A protein and the small-molecule ligand that binds it are described below.
Small molecule (SMILES): CC(=O)N[C@H]1[C@H](O[C@H]2[C@H](O)[C@@H](NC(C)=O)CO[C@@H]2CO)O[C@H](CO)[C@@H](O[C@H]2O[C@H](CO)[C@@H](O)[C@H](O)[C@@H]2O)[C@@H]1O

Binding-site contacts:
Ligand atom O7 contacts residue ASN1134 of chain 1.C at 2.9 Å (h-bond).
Ligand atom C5 contacts residue ASN1134 of chain 1.C at 3.6 Å.
Ligand atom C2 contacts residue ASN1134 of chain 1.C at 2.3 Å.
Ligand atom N2 contacts residue ASN1134 of chain 1.C at 2.8 Å (h-bond).
Ligand atom C3 contacts residue ASN1134 of chain 1.C at 3.6 Å.
Ligand atom C7 contacts residue ASN1134 of chain 1.C at 3.0 Å.
Ligand atom C4 contacts residue ASN1134 of chain 1.C at 4.1 Å.
Ligand atom C8 contacts residue ASN1134 of chain 1.C at 4.3 Å.
Ligand atom O5 contacts residue ASN1134 of chain 1.C at 2.3 Å (h-bond).
Ligand atom C1 contacts residue ASN1134 of chain 1.C at 1.3 Å.

Sequence of chain 1.C:
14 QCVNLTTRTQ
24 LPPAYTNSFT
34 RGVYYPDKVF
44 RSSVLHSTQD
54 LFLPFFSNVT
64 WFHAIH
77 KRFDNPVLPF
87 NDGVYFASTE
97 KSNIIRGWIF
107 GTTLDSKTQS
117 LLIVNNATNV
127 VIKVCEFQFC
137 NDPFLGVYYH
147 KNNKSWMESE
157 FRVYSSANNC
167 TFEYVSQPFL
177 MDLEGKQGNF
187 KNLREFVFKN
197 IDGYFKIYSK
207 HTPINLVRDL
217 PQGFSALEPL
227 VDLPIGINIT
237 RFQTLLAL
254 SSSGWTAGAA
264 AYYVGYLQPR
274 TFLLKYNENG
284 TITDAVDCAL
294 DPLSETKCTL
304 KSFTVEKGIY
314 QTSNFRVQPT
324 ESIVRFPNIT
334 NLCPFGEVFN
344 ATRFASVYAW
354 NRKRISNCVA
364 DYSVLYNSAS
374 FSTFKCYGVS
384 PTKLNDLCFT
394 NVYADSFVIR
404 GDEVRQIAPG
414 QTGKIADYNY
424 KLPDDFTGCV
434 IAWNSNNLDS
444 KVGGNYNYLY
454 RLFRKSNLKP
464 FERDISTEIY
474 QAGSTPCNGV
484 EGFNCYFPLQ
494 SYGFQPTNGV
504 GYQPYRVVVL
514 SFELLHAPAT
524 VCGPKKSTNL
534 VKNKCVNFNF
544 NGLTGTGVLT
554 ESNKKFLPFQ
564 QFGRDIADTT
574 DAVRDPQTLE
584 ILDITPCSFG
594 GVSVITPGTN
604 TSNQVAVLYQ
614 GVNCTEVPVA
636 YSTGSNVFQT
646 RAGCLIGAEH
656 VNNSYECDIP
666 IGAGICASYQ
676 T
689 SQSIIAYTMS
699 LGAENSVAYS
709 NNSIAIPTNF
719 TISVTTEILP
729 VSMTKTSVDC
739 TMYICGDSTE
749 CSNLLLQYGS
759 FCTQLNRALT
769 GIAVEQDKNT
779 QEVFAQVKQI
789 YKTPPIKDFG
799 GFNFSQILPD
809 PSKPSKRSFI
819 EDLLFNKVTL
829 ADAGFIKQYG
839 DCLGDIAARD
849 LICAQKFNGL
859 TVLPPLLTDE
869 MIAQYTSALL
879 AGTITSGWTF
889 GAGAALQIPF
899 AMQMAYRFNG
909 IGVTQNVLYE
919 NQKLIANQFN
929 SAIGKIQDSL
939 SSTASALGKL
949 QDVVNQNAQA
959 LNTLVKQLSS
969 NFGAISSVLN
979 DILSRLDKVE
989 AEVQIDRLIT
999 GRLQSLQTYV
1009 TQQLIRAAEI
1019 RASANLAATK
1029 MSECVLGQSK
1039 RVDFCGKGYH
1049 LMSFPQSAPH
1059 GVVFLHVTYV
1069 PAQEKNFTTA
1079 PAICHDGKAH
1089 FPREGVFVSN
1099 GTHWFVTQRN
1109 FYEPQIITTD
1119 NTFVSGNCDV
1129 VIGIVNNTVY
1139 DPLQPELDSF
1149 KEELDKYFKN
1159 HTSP